Binding-site contacts:
Ligand atom C3 contacts residue ASN167 of chain 1.M at 3.8 Å.
Ligand atom N2 contacts residue ARG162 of chain 1.M at 4.0 Å.
Ligand atom C4 contacts residue ASN167 of chain 1.M at 4.2 Å.
Ligand atom C7 contacts residue ARG162 of chain 1.M at 4.3 Å.
Ligand atom O7 contacts residue ASN167 of chain 1.M at 4.4 Å.
Ligand atom O6 contacts residue ASN167 of chain 1.M at 4.5 Å.
Ligand atom C5 contacts residue ASN167 of chain 1.M at 3.6 Å.
Ligand atom C7 contacts residue ASN167 of chain 1.M at 3.8 Å.
Ligand atom C1 contacts residue ASN167 of chain 1.M at 1.4 Å.
Ligand atom O5 contacts residue ASN167 of chain 1.M at 2.4 Å (h-bond).
Ligand atom N2 contacts residue ASN167 of chain 1.M at 2.8 Å (h-bond).
Ligand atom C8 contacts residue ILE164 of chain 1.M at 4.3 Å (hydrophobic).
Ligand atom C8 contacts residue ARG162 of chain 1.M at 3.8 Å.
Ligand atom C8 contacts residue VAL144 of chain 1.M at 3.7 Å (hydrophobic).
Ligand atom C2 contacts residue ASN167 of chain 1.M at 2.4 Å.

A protein and the small-molecule ligand that binds it are described below.
Small molecule (SMILES): CC(=O)N[C@@H]1[C@@H](O)[C@H](O)[C@@H](CO)O[C@H]1O

Sequence of chain 1.M:
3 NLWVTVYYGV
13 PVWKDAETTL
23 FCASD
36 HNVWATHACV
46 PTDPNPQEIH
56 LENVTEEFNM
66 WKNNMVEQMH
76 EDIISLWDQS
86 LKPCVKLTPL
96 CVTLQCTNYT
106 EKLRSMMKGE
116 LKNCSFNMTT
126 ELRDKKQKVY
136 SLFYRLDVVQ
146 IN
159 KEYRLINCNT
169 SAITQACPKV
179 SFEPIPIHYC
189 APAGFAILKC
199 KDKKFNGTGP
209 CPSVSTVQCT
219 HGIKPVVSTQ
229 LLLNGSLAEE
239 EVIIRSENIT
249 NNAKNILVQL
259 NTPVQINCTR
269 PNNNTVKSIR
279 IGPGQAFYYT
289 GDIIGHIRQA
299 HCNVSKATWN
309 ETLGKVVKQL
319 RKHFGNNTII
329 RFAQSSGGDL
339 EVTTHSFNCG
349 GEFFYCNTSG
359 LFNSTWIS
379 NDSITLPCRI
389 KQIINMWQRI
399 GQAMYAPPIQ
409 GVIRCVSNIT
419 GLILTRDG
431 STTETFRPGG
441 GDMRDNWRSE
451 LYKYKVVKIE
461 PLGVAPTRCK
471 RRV